The protein below binds the small molecule below.
Small molecule (SMILES): CC(=O)N[C@H]1[C@H](O[C@H]2[C@H](O)[C@@H](NC(C)=O)CO[C@@H]2CO)O[C@H](CO)[C@@H](O[C@@H]2O[C@H](CO[C@H]3O[C@H](CO)[C@@H](O)[C@H](O)[C@@H]3O)[C@@H](O)[C@H](O[C@H]3O[C@H](CO)[C@@H](O)[C@H](O)[C@@H]3O)[C@@H]2O)[C@@H]1O

Sequence of chain 1.A:
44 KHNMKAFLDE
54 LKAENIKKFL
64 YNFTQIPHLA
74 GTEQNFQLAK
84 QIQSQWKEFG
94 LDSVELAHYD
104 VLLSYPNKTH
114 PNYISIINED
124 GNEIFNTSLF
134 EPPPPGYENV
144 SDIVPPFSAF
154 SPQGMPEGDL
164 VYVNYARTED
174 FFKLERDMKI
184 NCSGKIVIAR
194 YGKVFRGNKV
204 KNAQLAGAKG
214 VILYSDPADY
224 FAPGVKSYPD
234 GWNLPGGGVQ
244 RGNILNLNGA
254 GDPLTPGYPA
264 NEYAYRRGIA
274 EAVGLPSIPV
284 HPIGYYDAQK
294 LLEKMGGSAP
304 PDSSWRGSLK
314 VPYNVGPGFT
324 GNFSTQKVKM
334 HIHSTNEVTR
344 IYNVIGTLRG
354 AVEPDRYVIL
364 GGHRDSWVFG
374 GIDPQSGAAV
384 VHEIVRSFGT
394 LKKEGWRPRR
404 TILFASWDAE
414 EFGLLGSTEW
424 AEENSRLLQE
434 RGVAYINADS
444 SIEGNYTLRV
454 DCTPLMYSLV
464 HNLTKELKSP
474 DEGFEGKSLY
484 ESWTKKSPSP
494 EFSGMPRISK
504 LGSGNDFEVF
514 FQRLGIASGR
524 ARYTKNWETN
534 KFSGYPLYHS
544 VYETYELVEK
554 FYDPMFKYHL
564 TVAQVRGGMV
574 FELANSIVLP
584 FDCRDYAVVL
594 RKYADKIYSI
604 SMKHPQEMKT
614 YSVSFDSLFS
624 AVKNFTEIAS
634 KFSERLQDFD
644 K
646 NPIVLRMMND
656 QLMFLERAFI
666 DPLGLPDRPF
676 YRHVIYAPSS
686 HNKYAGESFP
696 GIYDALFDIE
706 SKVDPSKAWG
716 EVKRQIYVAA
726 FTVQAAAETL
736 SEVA

Sequence of chain 2.A:
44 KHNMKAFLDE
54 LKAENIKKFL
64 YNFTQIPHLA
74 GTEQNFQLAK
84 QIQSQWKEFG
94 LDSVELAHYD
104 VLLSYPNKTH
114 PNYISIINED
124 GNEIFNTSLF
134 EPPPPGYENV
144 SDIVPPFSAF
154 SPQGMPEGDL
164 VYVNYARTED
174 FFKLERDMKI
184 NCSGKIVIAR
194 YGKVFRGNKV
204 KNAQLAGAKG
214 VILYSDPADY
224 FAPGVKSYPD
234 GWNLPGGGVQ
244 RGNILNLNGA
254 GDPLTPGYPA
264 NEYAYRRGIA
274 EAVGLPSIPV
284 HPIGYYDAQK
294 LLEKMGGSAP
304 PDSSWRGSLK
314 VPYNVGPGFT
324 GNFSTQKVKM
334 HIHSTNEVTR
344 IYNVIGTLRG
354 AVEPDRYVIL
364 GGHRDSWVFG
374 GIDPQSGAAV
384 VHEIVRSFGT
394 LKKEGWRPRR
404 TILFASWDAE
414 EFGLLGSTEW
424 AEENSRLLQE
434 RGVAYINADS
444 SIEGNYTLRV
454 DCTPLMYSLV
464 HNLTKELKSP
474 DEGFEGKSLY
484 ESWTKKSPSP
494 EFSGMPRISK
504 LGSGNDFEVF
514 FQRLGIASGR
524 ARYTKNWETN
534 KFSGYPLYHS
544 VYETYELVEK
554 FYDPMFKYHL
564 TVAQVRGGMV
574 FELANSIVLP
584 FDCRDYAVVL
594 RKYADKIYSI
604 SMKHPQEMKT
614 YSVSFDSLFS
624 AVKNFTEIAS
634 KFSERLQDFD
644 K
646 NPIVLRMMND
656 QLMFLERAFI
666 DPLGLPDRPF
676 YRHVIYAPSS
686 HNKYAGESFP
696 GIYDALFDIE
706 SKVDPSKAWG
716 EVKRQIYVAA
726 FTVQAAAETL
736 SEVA

Binding-site contacts:
Ligand atom C3 contacts residue ARG343 of chain 2.A at 3.7 Å.
Ligand atom C2 contacts residue GLN729 of chain 1.A at 3.7 Å.
Ligand atom O6 contacts residue LEU99 of chain 2.A at 3.6 Å.
Ligand atom C3 contacts residue GLU265 of chain 2.A at 3.4 Å.
Ligand atom O3 contacts residue ARG343 of chain 2.A at 3.0 Å (salt-bridge).
Ligand atom C5 contacts residue GLU265 of chain 2.A at 3.3 Å.
Ligand atom O7 contacts residue GLN729 of chain 1.A at 3.2 Å.
Ligand atom C8 contacts residue SER620 of chain 1.A at 3.6 Å.
Ligand atom C3 contacts residue ARG343 of chain 2.A at 3.7 Å.
Ligand atom C8 contacts residue ALA624 of chain 1.A at 3.8 Å (hydrophobic).
Ligand atom C6 contacts residue LEU99 of chain 2.A at 3.3 Å (hydrophobic).
Ligand atom C2 contacts residue ASN627 of chain 1.A at 2.5 Å.
Ligand atom O3 contacts residue GLU265 of chain 2.A at 3.1 Å (salt-bridge).
Ligand atom O4 contacts residue LEU99 of chain 2.A at 3.8 Å.
Ligand atom C7 contacts residue ASN627 of chain 1.A at 3.8 Å.
Ligand atom C3 contacts residue GLU265 of chain 2.A at 3.8 Å.
Ligand atom O2 contacts residue HIS101 of chain 2.A at 3.0 Å (h-bond).
Ligand atom C1 contacts residue ASN627 of chain 1.A at 1.4 Å.
Ligand atom C3 contacts residue ASN627 of chain 1.A at 3.8 Å.
Ligand atom C5 contacts residue ASN627 of chain 1.A at 3.5 Å.
Ligand atom O4 contacts residue GLU265 of chain 2.A at 2.9 Å (salt-bridge).
Ligand atom O5 contacts residue ASN627 of chain 1.A at 2.2 Å (h-bond).
Ligand atom O4 contacts residue ARG343 of chain 2.A at 3.8 Å.
Ligand atom C1 contacts residue GLN729 of chain 1.A at 3.8 Å.
Ligand atom N2 contacts residue SER623 of chain 1.A at 3.0 Å (h-bond).
Ligand atom C4 contacts residue ARG343 of chain 2.A at 3.5 Å.
Ligand atom O2 contacts residue GLU265 of chain 2.A at 2.5 Å (salt-bridge).
Ligand atom C7 contacts residue SER623 of chain 1.A at 3.9 Å.
Ligand atom C4 contacts residue GLU265 of chain 2.A at 3.6 Å.
Ligand atom C1 contacts residue SER623 of chain 1.A at 3.7 Å.
Ligand atom O6 contacts residue HIS101 of chain 2.A at 2.9 Å (h-bond).
Ligand atom N2 contacts residue ASN627 of chain 1.A at 3.0 Å (h-bond).
Ligand atom O5 contacts residue HIS101 of chain 2.A at 3.6 Å.
Ligand atom O2 contacts residue ARG343 of chain 2.A at 3.4 Å (salt-bridge).
Ligand atom C2 contacts residue SER623 of chain 1.A at 3.7 Å.
Ligand atom C2 contacts residue ARG343 of chain 2.A at 3.8 Å.
Ligand atom N2 contacts residue GLN729 of chain 1.A at 3.5 Å (h-bond).
Ligand atom C7 contacts residue GLN729 of chain 1.A at 3.3 Å.
Ligand atom C8 contacts residue TYR266 of chain 2.A at 3.7 Å (hydrophobic).
Ligand atom C2 contacts residue GLU265 of chain 2.A at 3.2 Å.